The protein below binds the small molecule below.
Small molecule (SMILES): CC(=O)N[C@@H]1[C@@H](O)[C@H](O)[C@@H](CO)O[C@H]1O

Binding-site contacts:
Ligand atom C5 contacts residue SER115 of chain 1.B at 4.2 Å.
Ligand atom C1 contacts residue ALA116 of chain 1.B at 4.4 Å (hydrophobic).
Ligand atom C7 contacts residue ASN113 of chain 1.B at 3.7 Å.
Ligand atom O6 contacts residue LEU261 of chain 1.B at 3.6 Å.
Ligand atom O5 contacts residue ASN113 of chain 1.B at 2.4 Å (h-bond).
Ligand atom C2 contacts residue ASN113 of chain 1.B at 2.5 Å.
Ligand atom N2 contacts residue TRP257 of chain 1.B at 4.3 Å.
Ligand atom O6 contacts residue SER115 of chain 1.B at 4.4 Å.
Ligand atom O5 contacts residue SER115 of chain 1.B at 4.1 Å.
Ligand atom C6 contacts residue LEU261 of chain 1.B at 4.1 Å (hydrophobic).
Ligand atom C1 contacts residue TRP257 of chain 1.B at 4.1 Å (hydrophobic).
Ligand atom O7 contacts residue TRP257 of chain 1.B at 3.3 Å.
Ligand atom O6 contacts residue ALA116 of chain 1.B at 3.6 Å.
Ligand atom C2 contacts residue TRP257 of chain 1.B at 3.8 Å (hydrophobic).
Ligand atom C1 contacts residue SER115 of chain 1.B at 3.9 Å.
Ligand atom C1 contacts residue ASN113 of chain 1.B at 1.5 Å.
Ligand atom C7 contacts residue TRP257 of chain 1.B at 4.1 Å (hydrophobic).
Ligand atom O5 contacts residue ALA116 of chain 1.B at 3.7 Å.
Ligand atom C4 contacts residue ASN113 of chain 1.B at 4.2 Å.
Ligand atom C3 contacts residue ASN113 of chain 1.B at 3.8 Å.
Ligand atom O7 contacts residue ASN113 of chain 1.B at 4.1 Å.
Ligand atom O5 contacts residue TRP257 of chain 1.B at 3.9 Å.
Ligand atom C5 contacts residue ASN113 of chain 1.B at 3.7 Å.
Ligand atom N2 contacts residue ASN113 of chain 1.B at 2.9 Å (h-bond).

Sequence of chain 1.B:
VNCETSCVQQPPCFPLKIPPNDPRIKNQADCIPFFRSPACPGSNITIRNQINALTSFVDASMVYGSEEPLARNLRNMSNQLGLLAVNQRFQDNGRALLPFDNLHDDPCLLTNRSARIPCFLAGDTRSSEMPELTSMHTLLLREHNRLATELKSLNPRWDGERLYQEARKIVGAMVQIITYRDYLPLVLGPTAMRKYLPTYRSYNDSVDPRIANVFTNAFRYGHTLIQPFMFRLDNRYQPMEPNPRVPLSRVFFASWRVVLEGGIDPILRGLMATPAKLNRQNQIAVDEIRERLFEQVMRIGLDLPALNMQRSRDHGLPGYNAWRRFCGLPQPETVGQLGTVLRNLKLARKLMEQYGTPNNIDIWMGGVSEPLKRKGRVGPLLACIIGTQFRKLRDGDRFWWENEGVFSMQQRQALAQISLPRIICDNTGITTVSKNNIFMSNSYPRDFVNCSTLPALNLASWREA